Sequence of chain 1.OA:
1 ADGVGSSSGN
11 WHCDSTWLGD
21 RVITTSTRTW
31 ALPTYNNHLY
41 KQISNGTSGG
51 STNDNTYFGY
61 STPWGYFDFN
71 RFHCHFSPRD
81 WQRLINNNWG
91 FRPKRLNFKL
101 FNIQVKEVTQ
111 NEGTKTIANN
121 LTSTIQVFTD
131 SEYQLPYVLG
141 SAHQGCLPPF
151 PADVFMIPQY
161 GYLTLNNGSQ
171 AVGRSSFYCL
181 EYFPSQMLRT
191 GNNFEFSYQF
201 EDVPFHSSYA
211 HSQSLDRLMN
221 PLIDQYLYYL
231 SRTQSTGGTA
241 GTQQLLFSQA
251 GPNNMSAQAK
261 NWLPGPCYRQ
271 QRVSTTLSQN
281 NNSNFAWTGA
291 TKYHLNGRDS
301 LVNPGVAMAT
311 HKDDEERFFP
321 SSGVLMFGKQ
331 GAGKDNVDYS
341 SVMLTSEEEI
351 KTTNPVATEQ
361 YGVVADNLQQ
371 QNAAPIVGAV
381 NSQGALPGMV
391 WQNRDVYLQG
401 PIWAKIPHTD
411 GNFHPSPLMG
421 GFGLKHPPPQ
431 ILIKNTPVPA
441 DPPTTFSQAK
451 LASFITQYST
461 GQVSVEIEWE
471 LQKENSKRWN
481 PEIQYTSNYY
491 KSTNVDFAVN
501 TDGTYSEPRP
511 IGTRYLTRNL

Binding-site contacts:
Ligand atom O3' contacts residue DA1 of chain 1.LE at 1.6 Å.
Ligand atom C1' contacts residue ARG92 of chain 1.OA at 4.4 Å.
Ligand atom N1 contacts residue ARG92 of chain 1.OA at 4.0 Å.
Ligand atom C5' contacts residue ASP202 of chain 1.OA at 4.0 Å.
Ligand atom C5 contacts residue PHE205 of chain 1.OA at 4.2 Å (hydrophobic).
Ligand atom C5' contacts residue PRO204 of chain 1.OA at 4.3 Å (hydrophobic).
Ligand atom C2' contacts residue DA1 of chain 1.LE at 3.3 Å.
Ligand atom C3' contacts residue DA1 of chain 1.LE at 2.6 Å.
Ligand atom O5' contacts residue ASP202 of chain 1.OA at 4.4 Å.
Ligand atom O4' contacts residue ARG92 of chain 1.OA at 4.2 Å.
Ligand atom C1' contacts residue VAL203 of chain 1.OA at 4.1 Å (hydrophobic).
Ligand atom C6 contacts residue PHE205 of chain 1.OA at 4.4 Å (hydrophobic).
Ligand atom C4 contacts residue ARG92 of chain 1.OA at 4.4 Å.
Ligand atom C2 contacts residue ARG92 of chain 1.OA at 4.3 Å.
Ligand atom C5 contacts residue ARG92 of chain 1.OA at 4.3 Å.
Ligand atom C4' contacts residue DA1 of chain 1.LE at 3.9 Å.
Ligand atom C4' contacts residue VAL203 of chain 1.OA at 4.2 Å (hydrophobic).
Ligand atom C4' contacts residue PRO204 of chain 1.OA at 3.6 Å (hydrophobic).
Ligand atom O4' contacts residue VAL203 of chain 1.OA at 3.6 Å.
Ligand atom O4' contacts residue PRO204 of chain 1.OA at 3.6 Å (h-bond).
Ligand atom C2' contacts residue PRO204 of chain 1.OA at 4.3 Å (hydrophobic).
Ligand atom C6 contacts residue ARG92 of chain 1.OA at 4.0 Å.
Ligand atom C1' contacts residue PRO204 of chain 1.OA at 3.7 Å (hydrophobic).

A protein and the small-molecule ligand that binds it are described below.
Small molecule (SMILES): Nc1ccn([C@H]2C[C@H](O)[C@@H](COP(=O)(O)O)O2)c(=O)n1